Sequence of chain 1.E:
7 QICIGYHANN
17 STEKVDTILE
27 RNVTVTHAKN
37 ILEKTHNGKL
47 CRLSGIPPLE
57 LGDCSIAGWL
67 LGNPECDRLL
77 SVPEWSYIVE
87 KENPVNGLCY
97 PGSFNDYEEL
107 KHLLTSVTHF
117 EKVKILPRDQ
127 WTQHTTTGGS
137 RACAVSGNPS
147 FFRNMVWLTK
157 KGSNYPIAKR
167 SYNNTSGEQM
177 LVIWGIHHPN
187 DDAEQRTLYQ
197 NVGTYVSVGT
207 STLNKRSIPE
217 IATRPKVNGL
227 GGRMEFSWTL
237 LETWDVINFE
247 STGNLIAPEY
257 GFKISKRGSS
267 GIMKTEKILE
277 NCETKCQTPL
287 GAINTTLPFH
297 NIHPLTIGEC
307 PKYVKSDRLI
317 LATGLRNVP

This small molecule binds to this protein.
Small molecule (SMILES): CC(=O)N[C@@H]1[C@@H](O)[C@H](O)[C@@H](CO)O[C@H]1O

Binding-site contacts:
Ligand atom C2 contacts residue ASN169 of chain 1.E at 2.6 Å.
Ligand atom C7 contacts residue VAL242 of chain 1.E at 3.4 Å (hydrophobic).
Ligand atom C3 contacts residue ASN169 of chain 1.E at 4.0 Å.
Ligand atom C8 contacts residue VAL242 of chain 1.E at 3.4 Å (hydrophobic).
Ligand atom C4 contacts residue ASN169 of chain 1.E at 4.4 Å.
Ligand atom C5 contacts residue ASN169 of chain 1.E at 3.8 Å.
Ligand atom C2 contacts residue TRP240 of chain 1.E at 4.2 Å (hydrophobic).
Ligand atom O7 contacts residue ASN169 of chain 1.E at 3.5 Å (h-bond).
Ligand atom O7 contacts residue VAL242 of chain 1.E at 3.1 Å.
Ligand atom C8 contacts residue TRP240 of chain 1.E at 4.2 Å (hydrophobic).
Ligand atom C1 contacts residue ASN169 of chain 1.E at 1.5 Å.
Ligand atom N2 contacts residue VAL242 of chain 1.E at 4.2 Å.
Ligand atom C7 contacts residue ASN169 of chain 1.E at 3.6 Å.
Ligand atom O5 contacts residue ASN169 of chain 1.E at 2.4 Å (h-bond).
Ligand atom N2 contacts residue ASN169 of chain 1.E at 3.2 Å (h-bond).
Ligand atom N2 contacts residue TRP240 of chain 1.E at 3.5 Å (h-bond).
Ligand atom C1 contacts residue TRP240 of chain 1.E at 3.9 Å (hydrophobic).
Ligand atom C7 contacts residue TRP240 of chain 1.E at 4.1 Å (hydrophobic).